Binding-site contacts:
Ligand atom O5 contacts residue ASN215 of chain 1.G at 2.4 Å (h-bond).
Ligand atom C2 contacts residue ASN215 of chain 1.G at 2.4 Å.
Ligand atom O5 contacts residue THR217 of chain 1.G at 3.8 Å.
Ligand atom C7 contacts residue ASN215 of chain 1.G at 3.3 Å.
Ligand atom O7 contacts residue THR217 of chain 1.G at 3.8 Å.
Ligand atom C4 contacts residue THR217 of chain 1.G at 4.3 Å.
Ligand atom C2 contacts residue THR217 of chain 1.G at 3.8 Å.
Ligand atom N2 contacts residue ASN215 of chain 1.G at 3.0 Å (h-bond).
Ligand atom C1 contacts residue ASN215 of chain 1.G at 1.4 Å.
Ligand atom C7 contacts residue THR217 of chain 1.G at 4.3 Å.
Ligand atom C8 contacts residue ASN215 of chain 1.G at 3.3 Å.
Ligand atom C1 contacts residue THR217 of chain 1.G at 3.9 Å.
Ligand atom O6 contacts residue ASN215 of chain 1.G at 4.1 Å.
Ligand atom C5 contacts residue ASN215 of chain 1.G at 3.7 Å.
Ligand atom C4 contacts residue ASN215 of chain 1.G at 4.2 Å.
Ligand atom O6 contacts residue VAL201 of chain 1.G at 4.5 Å.
Ligand atom C8 contacts residue GLN218 of chain 1.G at 3.5 Å.
Ligand atom C8 contacts residue PRO238 of chain 1.G at 3.9 Å (hydrophobic).
Ligand atom C3 contacts residue ASN215 of chain 1.G at 3.8 Å.
Ligand atom O7 contacts residue ASN215 of chain 1.G at 4.2 Å.

This protein binds this small molecule.
Small molecule (SMILES): CC(=O)N[C@@H]1[C@@H](O)[C@H](O)[C@@H](CO)O[C@H]1O

Sequence of chain 1.G:
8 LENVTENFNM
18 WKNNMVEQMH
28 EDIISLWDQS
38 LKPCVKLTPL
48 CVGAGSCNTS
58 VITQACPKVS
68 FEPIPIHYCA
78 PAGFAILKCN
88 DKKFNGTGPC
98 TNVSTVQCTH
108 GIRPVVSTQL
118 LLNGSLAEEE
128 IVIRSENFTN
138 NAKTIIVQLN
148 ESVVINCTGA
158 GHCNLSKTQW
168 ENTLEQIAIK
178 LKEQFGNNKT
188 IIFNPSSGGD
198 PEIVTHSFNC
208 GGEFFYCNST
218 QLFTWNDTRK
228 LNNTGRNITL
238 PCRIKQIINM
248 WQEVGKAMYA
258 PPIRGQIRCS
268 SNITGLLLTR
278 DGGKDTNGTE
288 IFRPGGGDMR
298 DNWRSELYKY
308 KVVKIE